Binding-site contacts:
Ligand atom N5 contacts residue TYR41 of chain 1.A at 3.6 Å.
Ligand atom N1 contacts residue TYR41 of chain 1.A at 3.7 Å.
Ligand atom C9 contacts residue TYR99 of chain 1.A at 3.6 Å (hydrophobic).
Ligand atom C6 contacts residue ASN100 of chain 1.A at 3.6 Å.
Ligand atom O1 contacts residue TYR56 of chain 1.A at 4.1 Å.
Ligand atom C9 contacts residue ALA53 of chain 1.A at 4.1 Å (hydrophobic).
Ligand atom C20 contacts residue TYR41 of chain 1.A at 4.1 Å (hydrophobic).
Ligand atom C16 contacts residue VAL51 of chain 1.A at 3.8 Å (hydrophobic).
Ligand atom C5 contacts residue TYR99 of chain 1.A at 4.2 Å (hydrophobic).
Ligand atom C5 contacts residue ASN100 of chain 1.A at 3.7 Å.
Ligand atom C10 contacts residue ALA53 of chain 1.A at 4.1 Å (hydrophobic).
Ligand atom C1 contacts residue VAL46 of chain 1.A at 3.5 Å (hydrophobic).
Ligand atom C12 contacts residue ASN100 of chain 1.A at 3.4 Å.
Ligand atom C10 contacts residue TYR56 of chain 1.A at 3.7 Å (hydrophobic).
Ligand atom C2 contacts residue TYR41 of chain 1.A at 3.9 Å (hydrophobic).
Ligand atom C11 contacts residue PHE42 of chain 1.A at 4.2 Å (hydrophobic).
Ligand atom O1 contacts residue ASN100 of chain 1.A at 2.8 Å (h-bond).
Ligand atom C21 contacts residue VAL51 of chain 1.A at 3.9 Å (hydrophobic).
Ligand atom C18 contacts residue VAL51 of chain 1.A at 3.4 Å (hydrophobic).
Ligand atom N2 contacts residue VAL46 of chain 1.A at 4.0 Å.
Ligand atom C3 contacts residue VAL46 of chain 1.A at 4.2 Å (hydrophobic).
Ligand atom C7 contacts residue VAL51 of chain 1.A at 4.0 Å (hydrophobic).
Ligand atom C15 contacts residue VAL51 of chain 1.A at 4.1 Å (hydrophobic).
Ligand atom C19 contacts residue VAL51 of chain 1.A at 3.5 Å (hydrophobic).
Ligand atom C2 contacts residue VAL46 of chain 1.A at 4.2 Å (hydrophobic).
Ligand atom C12 contacts residue LEU106 of chain 1.A at 4.0 Å (hydrophobic).
Ligand atom C20 contacts residue VAL51 of chain 1.A at 3.8 Å (hydrophobic).
Ligand atom C3 contacts residue TYR41 of chain 1.A at 4.0 Å (hydrophobic).
Ligand atom N4 contacts residue TYR41 of chain 1.A at 4.2 Å.
Ligand atom C7 contacts residue TYR41 of chain 1.A at 4.0 Å (hydrophobic).
Ligand atom C1 contacts residue TYR41 of chain 1.A at 3.5 Å (hydrophobic).
Ligand atom C9 contacts residue TYR56 of chain 1.A at 3.7 Å (hydrophobic).
Ligand atom C17 contacts residue VAL51 of chain 1.A at 3.5 Å (hydrophobic).
Ligand atom C4 contacts residue TYR41 of chain 1.A at 3.2 Å (hydrophobic).
Ligand atom N1 contacts residue VAL46 of chain 1.A at 3.6 Å.
Ligand atom C4 contacts residue VAL46 of chain 1.A at 3.8 Å (hydrophobic).
Ligand atom N2 contacts residue TYR41 of chain 1.A at 3.5 Å.
Ligand atom C10 contacts residue VAL46 of chain 1.A at 3.7 Å (hydrophobic).
Ligand atom N5 contacts residue VAL46 of chain 1.A at 4.0 Å.
Ligand atom C11 contacts residue TYR41 of chain 1.A at 3.4 Å (hydrophobic).

Sequence of chain 1.A:
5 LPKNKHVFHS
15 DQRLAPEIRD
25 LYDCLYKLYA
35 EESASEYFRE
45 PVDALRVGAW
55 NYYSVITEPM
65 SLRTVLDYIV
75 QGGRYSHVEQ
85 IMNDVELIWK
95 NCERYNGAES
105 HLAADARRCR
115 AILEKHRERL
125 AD

This small molecule binds to this protein.
Small molecule (SMILES): CC[C@@H]1C(=O)N(C)c2cnc(Nc3ccc(C(=O)NC4CCN(C)CC4)cc3OC)nc2N1C1CCCC1